Sequence of chain 1.H:
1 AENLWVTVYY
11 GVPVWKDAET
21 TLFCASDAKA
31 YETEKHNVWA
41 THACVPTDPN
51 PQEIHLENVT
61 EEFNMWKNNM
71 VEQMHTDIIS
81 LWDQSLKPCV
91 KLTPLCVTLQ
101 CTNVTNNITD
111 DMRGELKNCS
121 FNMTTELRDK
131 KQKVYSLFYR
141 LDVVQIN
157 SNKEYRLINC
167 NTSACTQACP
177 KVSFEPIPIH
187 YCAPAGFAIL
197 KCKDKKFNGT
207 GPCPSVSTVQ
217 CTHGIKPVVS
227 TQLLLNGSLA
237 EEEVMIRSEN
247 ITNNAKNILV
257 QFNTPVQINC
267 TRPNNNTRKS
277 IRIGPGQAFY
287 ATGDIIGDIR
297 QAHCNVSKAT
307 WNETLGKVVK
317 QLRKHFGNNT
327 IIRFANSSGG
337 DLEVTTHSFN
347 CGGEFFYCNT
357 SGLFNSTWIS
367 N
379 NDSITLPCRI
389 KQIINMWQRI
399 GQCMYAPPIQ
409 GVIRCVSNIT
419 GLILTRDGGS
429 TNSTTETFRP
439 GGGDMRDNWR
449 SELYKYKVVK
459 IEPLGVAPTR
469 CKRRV

A small-molecule ligand and the protein it binds are described below.
Small molecule (SMILES): CC(=O)N[C@H]1[C@H](O[C@H]2[C@H](O)[C@@H](NC(C)=O)CO[C@@H]2CO)O[C@H](CO)[C@@H](O[C@@H]2O[C@H](CO[C@H]3O[C@H](CO)[C@@H](O)[C@H](O)[C@@H]3O)[C@@H](O)[C@H](O[C@H]3O[C@H](CO)[C@@H](O)[C@H](O)[C@@H]3O)[C@@H]2O)[C@@H]1O

Binding-site contacts:
Ligand atom N2 contacts residue NAG1 of chain 1.RA at 3.0 Å (h-bond).
Ligand atom C6 contacts residue NAG2 of chain 1.RA at 3.2 Å.
Ligand atom C8 contacts residue NAG1 of chain 1.RA at 3.3 Å.
Ligand atom O5 contacts residue SER357 of chain 1.H at 4.0 Å.
Ligand atom O7 contacts residue NAG2 of chain 1.RA at 3.6 Å.
Ligand atom O6 contacts residue BMA3 of chain 1.RA at 3.0 Å (h-bond).
Ligand atom O4 contacts residue NAG1 of chain 1.RA at 3.6 Å (h-bond).
Ligand atom O3 contacts residue NAG2 of chain 1.RA at 3.2 Å (h-bond).
Ligand atom O4 contacts residue ASP111 of chain 1.H at 4.0 Å.
Ligand atom C2 contacts residue ASN355 of chain 1.H at 2.5 Å.
Ligand atom C1 contacts residue NAG1 of chain 1.RA at 4.2 Å.
Ligand atom O5 contacts residue NAG2 of chain 1.RA at 3.5 Å.
Ligand atom C5 contacts residue ASN355 of chain 1.H at 3.6 Å.
Ligand atom C2 contacts residue NAG1 of chain 1.RA at 4.0 Å.
Ligand atom C1 contacts residue NAG2 of chain 1.RA at 4.2 Å.
Ligand atom C4 contacts residue NAG2 of chain 1.RA at 4.3 Å.
Ligand atom C8 contacts residue NAG2 of chain 1.RA at 3.7 Å.
Ligand atom O3 contacts residue NAG1 of chain 1.RA at 3.4 Å (h-bond).
Ligand atom C3 contacts residue ASN355 of chain 1.H at 3.8 Å.
Ligand atom C7 contacts residue NAG2 of chain 1.RA at 4.0 Å.
Ligand atom O6 contacts residue NAG2 of chain 1.RA at 2.4 Å (h-bond).
Ligand atom O5 contacts residue ASN355 of chain 1.H at 2.3 Å (h-bond).
Ligand atom C1 contacts residue SER357 of chain 1.H at 3.7 Å.
Ligand atom C5 contacts residue SER357 of chain 1.H at 4.1 Å.
Ligand atom C7 contacts residue ASN355 of chain 1.H at 4.0 Å.
Ligand atom C6 contacts residue BMA3 of chain 1.RA at 4.2 Å.
Ligand atom C1 contacts residue ASN355 of chain 1.H at 1.4 Å.
Ligand atom C2 contacts residue NAG2 of chain 1.RA at 4.4 Å.
Ligand atom N2 contacts residue ASN355 of chain 1.H at 3.0 Å (h-bond).
Ligand atom O7 contacts residue NAG1 of chain 1.RA at 3.5 Å (h-bond).
Ligand atom C7 contacts residue NAG1 of chain 1.RA at 3.3 Å.
Ligand atom O4 contacts residue NAG2 of chain 1.RA at 3.8 Å.
Ligand atom C3 contacts residue NAG2 of chain 1.RA at 4.3 Å.
Ligand atom C5 contacts residue NAG1 of chain 1.RA at 4.3 Å.
Ligand atom C4 contacts residue NAG1 of chain 1.RA at 4.4 Å.
Ligand atom C4 contacts residue ASN355 of chain 1.H at 4.2 Å.
Ligand atom C3 contacts residue NAG1 of chain 1.RA at 3.8 Å.
Ligand atom C5 contacts residue NAG2 of chain 1.RA at 4.2 Å.